The small molecule below binds the protein below.
Small molecule (SMILES): CC(=O)N[C@H]1[C@H](O[C@H]2[C@H](O)[C@@H](NC(C)=O)CO[C@@H]2CO)O[C@H](CO)[C@@H](O)[C@@H]1O

Sequence of chain 1.C:
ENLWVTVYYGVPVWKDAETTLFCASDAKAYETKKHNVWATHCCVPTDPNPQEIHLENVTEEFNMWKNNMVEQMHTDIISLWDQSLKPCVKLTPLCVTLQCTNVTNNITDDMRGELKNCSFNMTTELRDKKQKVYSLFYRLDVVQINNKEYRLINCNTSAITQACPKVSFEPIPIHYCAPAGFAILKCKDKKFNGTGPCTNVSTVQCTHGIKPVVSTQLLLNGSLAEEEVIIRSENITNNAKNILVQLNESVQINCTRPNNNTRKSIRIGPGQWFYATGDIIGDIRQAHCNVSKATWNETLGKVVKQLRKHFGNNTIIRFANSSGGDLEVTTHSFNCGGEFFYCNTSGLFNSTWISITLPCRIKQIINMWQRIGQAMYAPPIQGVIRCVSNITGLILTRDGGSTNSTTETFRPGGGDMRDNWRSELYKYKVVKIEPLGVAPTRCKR

Sequence of chain 1.G:
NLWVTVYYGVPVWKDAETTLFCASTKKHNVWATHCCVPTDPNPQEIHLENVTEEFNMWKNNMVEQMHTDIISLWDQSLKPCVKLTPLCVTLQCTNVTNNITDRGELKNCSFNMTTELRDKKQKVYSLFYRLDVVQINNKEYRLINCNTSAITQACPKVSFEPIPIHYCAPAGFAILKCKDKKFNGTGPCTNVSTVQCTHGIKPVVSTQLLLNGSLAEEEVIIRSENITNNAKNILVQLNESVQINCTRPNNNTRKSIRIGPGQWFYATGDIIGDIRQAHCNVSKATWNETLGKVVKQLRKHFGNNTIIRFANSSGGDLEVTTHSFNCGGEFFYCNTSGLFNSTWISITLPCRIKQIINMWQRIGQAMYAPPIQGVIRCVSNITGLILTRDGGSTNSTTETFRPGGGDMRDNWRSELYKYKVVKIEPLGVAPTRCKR

Binding-site contacts:
Ligand atom C2 contacts residue ASN199 of chain 1.C at 2.5 Å.
Ligand atom C6 contacts residue VAL176 of chain 1.C at 4.5 Å (hydrophobic).
Ligand atom C7 contacts residue ASN199 of chain 1.C at 3.6 Å.
Ligand atom O7 contacts residue ASN199 of chain 1.C at 3.9 Å.
Ligand atom C4 contacts residue ASN199 of chain 1.C at 4.4 Å.
Ligand atom C1 contacts residue ASN199 of chain 1.C at 1.5 Å.
Ligand atom C7 contacts residue THR200 of chain 1.C at 3.7 Å.
Ligand atom C5 contacts residue ASN199 of chain 1.C at 3.8 Å.
Ligand atom O5 contacts residue ARG194 of chain 1.C at 3.4 Å (salt-bridge).
Ligand atom N2 contacts residue ASN199 of chain 1.C at 2.9 Å (h-bond).
Ligand atom O5 contacts residue ASN199 of chain 1.C at 2.5 Å (h-bond).
Ligand atom C8 contacts residue ASN199 of chain 1.C at 3.6 Å.
Ligand atom C1 contacts residue ARG194 of chain 1.C at 3.8 Å.
Ligand atom O7 contacts residue ARG310 of chain 1.G at 4.4 Å.
Ligand atom N2 contacts residue THR200 of chain 1.C at 3.3 Å (h-bond).
Ligand atom C8 contacts residue THR200 of chain 1.C at 3.1 Å.
Ligand atom C3 contacts residue ASN199 of chain 1.C at 3.9 Å.